Sequence of chain 1.A:
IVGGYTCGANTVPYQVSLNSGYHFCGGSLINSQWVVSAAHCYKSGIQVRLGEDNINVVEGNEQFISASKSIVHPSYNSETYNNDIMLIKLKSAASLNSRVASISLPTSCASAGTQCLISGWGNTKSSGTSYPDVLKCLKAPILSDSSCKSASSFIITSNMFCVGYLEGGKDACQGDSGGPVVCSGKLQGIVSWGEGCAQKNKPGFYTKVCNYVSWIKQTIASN

Binding-site contacts:
Ligand atom N29 contacts residue ASP171 of chain 1.A at 3.0 Å (salt-bridge).
Ligand atom C22 contacts residue SER177 of chain 1.A at 3.5 Å.
Ligand atom C25 contacts residue GLY194 of chain 1.A at 3.8 Å.
Ligand atom C23 contacts residue SER177 of chain 1.A at 3.4 Å.
Ligand atom C27 contacts residue ALA172 of chain 1.A at 3.2 Å (hydrophobic).
Ligand atom C21 contacts residue CYS173 of chain 1.A at 3.9 Å (hydrophobic).
Ligand atom C24 contacts residue VAL191 of chain 1.A at 3.8 Å (hydrophobic).
Ligand atom O20 contacts residue GLY196 of chain 1.A at 2.8 Å (h-bond).
Ligand atom N28 contacts residue ASP171 of chain 1.A at 2.8 Å (salt-bridge).
Ligand atom O15 contacts residue GLN174 of chain 1.A at 3.6 Å.
Ligand atom C26 contacts residue CYS197 of chain 1.A at 3.9 Å (hydrophobic).
Ligand atom C24 contacts residue TRP193 of chain 1.A at 3.6 Å (hydrophobic).
Ligand atom C16 contacts residue GLN174 of chain 1.A at 3.7 Å.
Ligand atom C27 contacts residue GLY196 of chain 1.A at 3.9 Å.
Ligand atom C4 contacts residue PHE154 of chain 1.A at 3.8 Å (hydrophobic).
Ligand atom C11 contacts residue GLY196 of chain 1.A at 3.8 Å.
Ligand atom C26 contacts residue GLY196 of chain 1.A at 3.5 Å.
Ligand atom C22 contacts residue SO41 of chain 1.C at 3.5 Å.
Ligand atom N9 contacts residue GLY194 of chain 1.A at 2.8 Å (h-bond).
Ligand atom C3 contacts residue PHE154 of chain 1.A at 3.8 Å (hydrophobic).
Ligand atom C16 contacts residue SO41 of chain 1.C at 3.3 Å.
Ligand atom C30 contacts residue SO41 of chain 1.C at 3.4 Å.
Ligand atom O20 contacts residue GLY194 of chain 1.A at 3.6 Å.
Ligand atom C27 contacts residue ASP171 of chain 1.A at 3.6 Å.
Ligand atom C26 contacts residue CYS173 of chain 1.A at 3.8 Å (hydrophobic).
Ligand atom C25 contacts residue ALA172 of chain 1.A at 3.7 Å (hydrophobic).
Ligand atom N29 contacts residue ALA172 of chain 1.A at 3.6 Å.
Ligand atom O17 contacts residue CYS197 of chain 1.A at 3.4 Å (h-bond).
Ligand atom C11 contacts residue GLY194 of chain 1.A at 3.3 Å.
Ligand atom N29 contacts residue TRP193 of chain 1.A at 3.6 Å.
Ligand atom N12 contacts residue GLY194 of chain 1.A at 3.9 Å.
Ligand atom C10 contacts residue GLY194 of chain 1.A at 3.2 Å.
Ligand atom O17 contacts residue GLN174 of chain 1.A at 3.9 Å.
Ligand atom C27 contacts residue GLY194 of chain 1.A at 3.8 Å.
Ligand atom N28 contacts residue CYS197 of chain 1.A at 3.7 Å.
Ligand atom N29 contacts residue GLY204 of chain 1.A at 3.2 Å.
Ligand atom C23 contacts residue VAL191 of chain 1.A at 3.8 Å (hydrophobic).
Ligand atom C30 contacts residue GLN174 of chain 1.A at 3.6 Å.
Ligand atom N28 contacts residue ALA172 of chain 1.A at 3.1 Å (h-bond).
Ligand atom N28 contacts residue GLY196 of chain 1.A at 2.9 Å (h-bond).

The protein below binds the small molecule below.
Small molecule (SMILES): COC(=O)[C@H](Cc1cccc(C(=N)N)c1)NC(=O)CNS(=O)(=O)c1ccc(C)cc1